Sequence of chain 1.B:
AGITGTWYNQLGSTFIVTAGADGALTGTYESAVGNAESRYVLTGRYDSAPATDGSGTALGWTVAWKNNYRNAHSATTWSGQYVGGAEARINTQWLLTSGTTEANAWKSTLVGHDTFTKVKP

Sequence of chain 1.C:
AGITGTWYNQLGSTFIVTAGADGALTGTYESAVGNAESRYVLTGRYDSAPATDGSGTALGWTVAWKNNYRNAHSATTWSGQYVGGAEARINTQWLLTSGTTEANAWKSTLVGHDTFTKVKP

Binding-site contacts:
Ligand atom C10 contacts residue TRP65 of chain 1.B at 3.6 Å (hydrophobic).
Ligand atom C2 contacts residue TRP78 of chain 1.B at 3.8 Å (hydrophobic).
Ligand atom C3 contacts residue TRP78 of chain 1.B at 4.2 Å (hydrophobic).
Ligand atom C2 contacts residue TYR29 of chain 1.B at 3.5 Å (hydrophobic).
Ligand atom C13 contacts residue TRP65 of chain 1.B at 3.8 Å (hydrophobic).
Ligand atom F3 contacts residue ALA72 of chain 1.B at 3.2 Å.
Ligand atom C11 contacts residue TRP65 of chain 1.B at 4.1 Å (hydrophobic).
Ligand atom N contacts residue TRP94 of chain 1.B at 4.0 Å.
Ligand atom O2 contacts residue TYR29 of chain 1.B at 2.8 Å (h-bond).
Ligand atom F1 contacts residue ALA72 of chain 1.B at 3.4 Å.
Ligand atom O2 contacts residue ASP114 of chain 1.B at 3.8 Å.
Ligand atom C4 contacts residue TRP65 of chain 1.B at 4.0 Å (hydrophobic).
Ligand atom F1 contacts residue SER74 of chain 1.B at 2.6 Å.
Ligand atom C1 contacts residue TRP78 of chain 1.B at 3.8 Å (hydrophobic).
Ligand atom C5 contacts residue THR76 of chain 1.B at 4.0 Å.
Ligand atom C6 contacts residue TRP65 of chain 1.B at 3.6 Å (hydrophobic).
Ligand atom F2 contacts residue TRP106 of chain 1.C at 4.0 Å.
Ligand atom N contacts residue TRP78 of chain 1.B at 3.6 Å.
Ligand atom F2 contacts residue LEU96 of chain 1.B at 4.0 Å.
Ligand atom C9 contacts residue TRP65 of chain 1.B at 3.5 Å (hydrophobic).
Ligand atom C5 contacts residue TRP94 of chain 1.B at 3.7 Å (hydrophobic).
Ligand atom F1 contacts residue TRP65 of chain 1.B at 3.5 Å.
Ligand atom C1 contacts residue TRP94 of chain 1.B at 3.2 Å (hydrophobic).
Ligand atom F1 contacts residue LEU96 of chain 1.B at 4.1 Å.
Ligand atom O2 contacts residue ASN9 of chain 1.B at 3.4 Å (h-bond).
Ligand atom C12 contacts residue TRP65 of chain 1.B at 4.0 Å (hydrophobic).
Ligand atom C3 contacts residue TRP65 of chain 1.B at 4.1 Å (hydrophobic).
Ligand atom O2 contacts residue SER13 of chain 1.B at 2.9 Å (h-bond).
Ligand atom N contacts residue TYR29 of chain 1.B at 3.9 Å.
Ligand atom C8 contacts residue TRP65 of chain 1.B at 3.5 Å (hydrophobic).
Ligand atom C2 contacts residue SER13 of chain 1.B at 4.2 Å.
Ligand atom O1 contacts residue TRP65 of chain 1.B at 3.5 Å.
Ligand atom C1 contacts residue ASP114 of chain 1.B at 3.3 Å.
Ligand atom C2 contacts residue ASP114 of chain 1.B at 3.6 Å.
Ligand atom O1 contacts residue THR76 of chain 1.B at 3.9 Å.
Ligand atom C7 contacts residue TRP65 of chain 1.B at 3.2 Å (hydrophobic).
Ligand atom C14 contacts residue SER74 of chain 1.B at 3.9 Å.
Ligand atom N contacts residue ASP114 of chain 1.B at 2.6 Å (salt-bridge).
Ligand atom C14 contacts residue ALA72 of chain 1.B at 3.9 Å (hydrophobic).
Ligand atom O1 contacts residue LEU96 of chain 1.B at 4.1 Å.

The small molecule below binds the protein below.
Small molecule (SMILES): O=c1[nH]ccc2oc(-c3cccc(C(F)(F)F)c3)cc12